Sequence of chain 1.C:
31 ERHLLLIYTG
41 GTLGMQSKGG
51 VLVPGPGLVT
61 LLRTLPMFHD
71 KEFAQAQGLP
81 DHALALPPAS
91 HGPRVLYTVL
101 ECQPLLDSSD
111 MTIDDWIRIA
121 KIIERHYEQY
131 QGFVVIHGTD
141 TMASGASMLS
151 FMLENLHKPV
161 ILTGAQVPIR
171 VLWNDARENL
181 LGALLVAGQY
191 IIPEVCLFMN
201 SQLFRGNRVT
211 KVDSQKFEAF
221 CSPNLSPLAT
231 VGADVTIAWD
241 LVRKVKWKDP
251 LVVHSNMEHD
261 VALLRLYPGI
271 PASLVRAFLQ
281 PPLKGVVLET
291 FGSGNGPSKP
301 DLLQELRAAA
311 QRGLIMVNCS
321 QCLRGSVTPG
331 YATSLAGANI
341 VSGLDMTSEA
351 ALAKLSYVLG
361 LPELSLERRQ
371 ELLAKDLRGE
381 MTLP

Sequence of chain 1.B:
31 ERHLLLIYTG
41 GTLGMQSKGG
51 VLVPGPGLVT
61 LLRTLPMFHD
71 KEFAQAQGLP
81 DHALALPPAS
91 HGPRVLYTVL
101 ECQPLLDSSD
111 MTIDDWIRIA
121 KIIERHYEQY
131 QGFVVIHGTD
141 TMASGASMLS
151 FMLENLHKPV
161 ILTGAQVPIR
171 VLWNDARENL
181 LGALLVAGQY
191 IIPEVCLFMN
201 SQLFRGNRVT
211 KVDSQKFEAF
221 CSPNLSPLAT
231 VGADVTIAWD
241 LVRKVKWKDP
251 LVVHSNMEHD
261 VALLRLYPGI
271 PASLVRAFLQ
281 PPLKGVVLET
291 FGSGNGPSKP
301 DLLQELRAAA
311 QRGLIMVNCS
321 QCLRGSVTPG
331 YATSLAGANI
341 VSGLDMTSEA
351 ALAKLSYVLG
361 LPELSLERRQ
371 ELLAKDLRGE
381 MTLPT

Binding-site contacts:
Ligand atom C contacts residue SER108 of chain 1.C at 3.5 Å.
Ligand atom CA contacts residue TYR331 of chain 1.B at 3.6 Å (hydrophobic).
Ligand atom N contacts residue TYR331 of chain 1.B at 3.3 Å.
Ligand atom OXT contacts residue ASP107 of chain 1.C at 3.3 Å (salt-bridge).
Ligand atom OD2 contacts residue ALA165 of chain 1.C at 3.2 Å (h-bond).
Ligand atom O contacts residue ASP107 of chain 1.C at 3.8 Å.
Ligand atom CG contacts residue ALA165 of chain 1.C at 4.0 Å (hydrophobic).
Ligand atom O contacts residue THR139 of chain 1.C at 3.3 Å (h-bond).
Ligand atom OD2 contacts residue THR42 of chain 1.C at 3.0 Å (h-bond).
Ligand atom OXT contacts residue SER108 of chain 1.C at 2.9 Å (h-bond).
Ligand atom CA contacts residue THR42 of chain 1.C at 3.5 Å.
Ligand atom CG contacts residue THR139 of chain 1.C at 3.1 Å.
Ligand atom C contacts residue THR139 of chain 1.C at 4.0 Å.
Ligand atom N contacts residue ASP140 of chain 1.C at 2.8 Å (salt-bridge).
Ligand atom OXT contacts residue GLY138 of chain 1.C at 3.4 Å.
Ligand atom CG contacts residue TYR331 of chain 1.B at 3.9 Å (hydrophobic).
Ligand atom CA contacts residue ASP107 of chain 1.C at 3.8 Å.
Ligand atom CB contacts residue THR139 of chain 1.C at 3.4 Å.
Ligand atom C contacts residue GLY138 of chain 1.C at 3.6 Å.
Ligand atom CG contacts residue THR42 of chain 1.C at 2.6 Å.
Ligand atom OD1 contacts residue GLY41 of chain 1.C at 3.8 Å.
Ligand atom OXT contacts residue MET45 of chain 1.C at 3.8 Å.
Ligand atom O contacts residue SER108 of chain 1.C at 2.5 Å (h-bond).
Ligand atom OXT contacts residue GLY41 of chain 1.C at 3.5 Å.
Ligand atom OD1 contacts residue THR139 of chain 1.C at 3.3 Å (h-bond).
Ligand atom OD1 contacts residue THR42 of chain 1.C at 2.6 Å (h-bond).
Ligand atom O contacts residue ASP140 of chain 1.C at 3.0 Å (salt-bridge).
Ligand atom OD2 contacts residue GLN166 of chain 1.C at 3.9 Å.
Ligand atom OD1 contacts residue GLY138 of chain 1.C at 3.4 Å.
Ligand atom CB contacts residue THR42 of chain 1.C at 3.3 Å.
Ligand atom C contacts residue ASP107 of chain 1.C at 3.4 Å.
Ligand atom N contacts residue ASP107 of chain 1.C at 3.2 Å (salt-bridge).
Ligand atom N contacts residue ASN295 of chain 1.B at 3.8 Å.
Ligand atom O contacts residue GLY138 of chain 1.C at 3.4 Å.
Ligand atom CA contacts residue ASP140 of chain 1.C at 3.6 Å.
Ligand atom CB contacts residue TYR331 of chain 1.B at 3.7 Å (hydrophobic).
Ligand atom CB contacts residue ASP140 of chain 1.C at 3.7 Å.
Ligand atom OD2 contacts residue THR139 of chain 1.C at 2.7 Å (h-bond).
Ligand atom C contacts residue ASP140 of chain 1.C at 3.8 Å.
Ligand atom OD2 contacts residue TYR331 of chain 1.B at 3.9 Å.

The protein below binds the small molecule below.
Small molecule (SMILES): N[C@@H](CC(=O)O)C(=O)O